Binding-site contacts:
Ligand atom CAA contacts residue ILE392 of chain 1.B at 3.7 Å (hydrophobic).
Ligand atom OAF contacts residue TYR50 of chain 1.A at 3.9 Å.
Ligand atom CAZ contacts residue MET82 of chain 1.A at 4.0 Å (hydrophobic).
Ligand atom CAA contacts residue ILE78 of chain 1.A at 2.5 Å (hydrophobic).
Ligand atom CAU contacts residue TYR53 of chain 1.A at 3.7 Å (hydrophobic).
Ligand atom CAC contacts residue PHE75 of chain 1.A at 4.3 Å (hydrophobic).
Ligand atom CBA contacts residue PHE389 of chain 1.B at 3.3 Å (hydrophobic).
Ligand atom CAC contacts residue TYR53 of chain 1.A at 4.2 Å (hydrophobic).
Ligand atom CAM contacts residue TYR50 of chain 1.A at 3.8 Å (hydrophobic).
Ligand atom CAX contacts residue TYR50 of chain 1.A at 4.0 Å (hydrophobic).
Ligand atom CAB contacts residue PHE389 of chain 1.B at 4.0 Å (hydrophobic).
Ligand atom CAS contacts residue LEU38 of chain 1.A at 3.9 Å (hydrophobic).
Ligand atom CBA contacts residue ILE78 of chain 1.A at 3.6 Å (hydrophobic).
Ligand atom OAW contacts residue TYR50 of chain 1.A at 3.5 Å (h-bond).
Ligand atom CBA contacts residue ILE392 of chain 1.B at 4.2 Å (hydrophobic).
Ligand atom OAF contacts residue LYS47 of chain 1.A at 3.9 Å.
Ligand atom OAH contacts residue TYR50 of chain 1.A at 3.9 Å.
Ligand atom CAI contacts residue MET82 of chain 1.A at 2.9 Å (hydrophobic).
Ligand atom OAF contacts residue MET83 of chain 1.A at 3.8 Å.
Ligand atom CAK contacts residue MET82 of chain 1.A at 3.2 Å (hydrophobic).
Ligand atom CAA contacts residue PHE75 of chain 1.A at 3.9 Å (hydrophobic).
Ligand atom CAT contacts residue PRO41 of chain 1.A at 4.3 Å (hydrophobic).
Ligand atom CAB contacts residue ILE392 of chain 1.B at 3.4 Å (hydrophobic).
Ligand atom CAN contacts residue PHE389 of chain 1.B at 4.0 Å (hydrophobic).
Ligand atom CAB contacts residue ILE393 of chain 1.B at 3.4 Å (hydrophobic).
Ligand atom CAI contacts residue PHE372 of chain 1.B at 4.2 Å (hydrophobic).
Ligand atom CAQ contacts residue MET82 of chain 1.A at 3.9 Å (hydrophobic).
Ligand atom OAG contacts residue TYR50 of chain 1.A at 4.1 Å.
Ligand atom CBE contacts residue LEU79 of chain 1.A at 3.9 Å (hydrophobic).
Ligand atom CBC contacts residue TYR50 of chain 1.A at 4.1 Å (hydrophobic).
Ligand atom CAP contacts residue LEU79 of chain 1.A at 4.2 Å (hydrophobic).
Ligand atom CAB contacts residue ILE396 of chain 1.B at 4.2 Å (hydrophobic).
Ligand atom CAR contacts residue TYR50 of chain 1.A at 4.3 Å (hydrophobic).
Ligand atom CAC contacts residue LEU57 of chain 1.A at 3.7 Å (hydrophobic).
Ligand atom CAY contacts residue TYR50 of chain 1.A at 3.6 Å (hydrophobic).
Ligand atom CAC contacts residue PRO34 of chain 1.A at 4.2 Å (hydrophobic).
Ligand atom CAJ contacts residue ILE78 of chain 1.A at 4.3 Å (hydrophobic).
Ligand atom CAA contacts residue PHE389 of chain 1.B at 4.2 Å (hydrophobic).
Ligand atom CAL contacts residue MET83 of chain 1.A at 4.0 Å (hydrophobic).
Ligand atom CBF contacts residue MET83 of chain 1.A at 4.0 Å (hydrophobic).

A protein and the small-molecule ligand that binds it are described below.
Small molecule (SMILES): CC(C)CCC[C@@H](C)[C@H]1CC[C@H]2[C@@H]3CC=C4C[C@@H](OC(=O)CCC(=O)O)CC[C@]4(C)[C@H]3CC[C@]12C

Sequence of chain 1.B:
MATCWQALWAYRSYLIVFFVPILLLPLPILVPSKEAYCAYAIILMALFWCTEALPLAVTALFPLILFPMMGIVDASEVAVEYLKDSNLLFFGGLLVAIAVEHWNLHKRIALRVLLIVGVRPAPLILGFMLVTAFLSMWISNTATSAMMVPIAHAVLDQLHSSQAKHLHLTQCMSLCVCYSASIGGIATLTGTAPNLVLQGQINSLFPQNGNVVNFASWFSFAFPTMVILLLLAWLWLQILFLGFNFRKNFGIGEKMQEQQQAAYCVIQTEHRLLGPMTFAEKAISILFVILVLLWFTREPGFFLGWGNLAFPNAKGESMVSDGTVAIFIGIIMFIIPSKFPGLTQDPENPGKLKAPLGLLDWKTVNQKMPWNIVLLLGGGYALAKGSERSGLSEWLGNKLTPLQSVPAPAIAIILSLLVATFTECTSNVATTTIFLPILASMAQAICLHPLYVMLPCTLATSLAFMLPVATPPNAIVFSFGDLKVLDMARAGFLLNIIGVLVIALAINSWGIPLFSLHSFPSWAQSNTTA

Sequence of chain 1.A:
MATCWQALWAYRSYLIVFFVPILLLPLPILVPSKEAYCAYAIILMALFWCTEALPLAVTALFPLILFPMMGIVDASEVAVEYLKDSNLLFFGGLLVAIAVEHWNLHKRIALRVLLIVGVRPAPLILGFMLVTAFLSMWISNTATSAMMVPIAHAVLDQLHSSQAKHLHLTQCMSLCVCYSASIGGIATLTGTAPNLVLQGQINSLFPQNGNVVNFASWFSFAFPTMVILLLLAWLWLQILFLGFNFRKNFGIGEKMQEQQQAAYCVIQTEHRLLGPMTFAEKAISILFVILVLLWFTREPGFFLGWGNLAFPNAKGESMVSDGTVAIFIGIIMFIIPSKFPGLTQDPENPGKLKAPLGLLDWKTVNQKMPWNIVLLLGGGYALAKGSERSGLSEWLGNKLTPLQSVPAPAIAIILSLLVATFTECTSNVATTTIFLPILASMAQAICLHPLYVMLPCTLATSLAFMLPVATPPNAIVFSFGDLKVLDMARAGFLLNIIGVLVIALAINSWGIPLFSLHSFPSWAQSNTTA